Sequence of chain 5.L:
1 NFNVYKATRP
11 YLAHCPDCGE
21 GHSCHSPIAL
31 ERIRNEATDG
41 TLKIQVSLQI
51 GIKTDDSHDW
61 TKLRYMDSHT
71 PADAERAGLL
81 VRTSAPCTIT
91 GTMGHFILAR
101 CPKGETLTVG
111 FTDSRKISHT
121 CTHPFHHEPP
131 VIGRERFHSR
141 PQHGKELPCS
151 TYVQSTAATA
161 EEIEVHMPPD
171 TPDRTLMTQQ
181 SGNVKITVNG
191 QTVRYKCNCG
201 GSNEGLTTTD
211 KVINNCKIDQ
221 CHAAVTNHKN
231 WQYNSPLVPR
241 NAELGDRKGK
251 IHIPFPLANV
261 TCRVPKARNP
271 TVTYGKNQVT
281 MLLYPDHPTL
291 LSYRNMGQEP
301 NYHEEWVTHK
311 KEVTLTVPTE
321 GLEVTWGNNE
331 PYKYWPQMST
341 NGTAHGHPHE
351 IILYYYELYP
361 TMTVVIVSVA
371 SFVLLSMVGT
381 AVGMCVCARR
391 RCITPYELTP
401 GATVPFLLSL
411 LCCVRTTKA

A protein and the small-molecule ligand that binds it are described below.
Small molecule (SMILES): CC(=O)N[C@@H]1[C@@H](O)[C@H](O)[C@@H](CO)O[C@H]1O

Sequence of chain 5.K:
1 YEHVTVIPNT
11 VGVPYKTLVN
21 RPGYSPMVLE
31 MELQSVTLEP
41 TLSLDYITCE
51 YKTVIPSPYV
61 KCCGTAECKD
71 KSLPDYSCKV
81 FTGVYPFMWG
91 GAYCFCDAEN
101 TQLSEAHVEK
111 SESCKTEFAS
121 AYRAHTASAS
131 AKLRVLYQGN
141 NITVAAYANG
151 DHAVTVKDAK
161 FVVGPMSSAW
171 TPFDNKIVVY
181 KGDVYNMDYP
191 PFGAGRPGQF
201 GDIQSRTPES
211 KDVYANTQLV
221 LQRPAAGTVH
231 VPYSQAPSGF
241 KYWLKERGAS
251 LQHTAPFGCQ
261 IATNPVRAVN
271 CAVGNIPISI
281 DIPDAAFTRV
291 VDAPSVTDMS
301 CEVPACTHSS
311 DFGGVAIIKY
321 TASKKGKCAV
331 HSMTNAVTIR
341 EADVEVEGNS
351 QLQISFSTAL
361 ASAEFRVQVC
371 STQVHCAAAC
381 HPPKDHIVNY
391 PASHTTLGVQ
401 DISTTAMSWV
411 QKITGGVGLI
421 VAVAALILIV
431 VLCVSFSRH

Binding-site contacts:
Ligand atom C7 contacts residue ASN259 of chain 5.L at 3.1 Å.
Ligand atom C5 contacts residue ASN259 of chain 5.L at 3.7 Å.
Ligand atom C3 contacts residue ASN259 of chain 5.L at 3.8 Å.
Ligand atom C8 contacts residue LYS181 of chain 5.K at 4.3 Å.
Ligand atom C4 contacts residue ASN259 of chain 5.L at 4.2 Å.
Ligand atom O7 contacts residue THR116 of chain 5.K at 3.9 Å.
Ligand atom O7 contacts residue LYS181 of chain 5.K at 4.3 Å.
Ligand atom O5 contacts residue ASN259 of chain 5.L at 2.3 Å (h-bond).
Ligand atom C1 contacts residue ASN259 of chain 5.L at 1.4 Å.
Ligand atom O7 contacts residue ASN259 of chain 5.L at 2.9 Å (h-bond).
Ligand atom O6 contacts residue ASN259 of chain 5.L at 4.2 Å.
Ligand atom N2 contacts residue ASN259 of chain 5.L at 2.9 Å (h-bond).
Ligand atom C8 contacts residue ASN259 of chain 5.L at 4.4 Å.
Ligand atom C2 contacts residue ASN259 of chain 5.L at 2.4 Å.